Sequence of chain 1.D:
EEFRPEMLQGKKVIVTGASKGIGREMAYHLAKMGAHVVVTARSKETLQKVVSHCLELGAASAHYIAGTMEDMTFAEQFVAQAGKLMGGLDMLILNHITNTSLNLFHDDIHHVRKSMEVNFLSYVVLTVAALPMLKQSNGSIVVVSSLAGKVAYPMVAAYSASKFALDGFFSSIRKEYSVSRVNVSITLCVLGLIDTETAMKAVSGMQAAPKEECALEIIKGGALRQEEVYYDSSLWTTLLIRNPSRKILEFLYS

Sequence of chain 1.C:
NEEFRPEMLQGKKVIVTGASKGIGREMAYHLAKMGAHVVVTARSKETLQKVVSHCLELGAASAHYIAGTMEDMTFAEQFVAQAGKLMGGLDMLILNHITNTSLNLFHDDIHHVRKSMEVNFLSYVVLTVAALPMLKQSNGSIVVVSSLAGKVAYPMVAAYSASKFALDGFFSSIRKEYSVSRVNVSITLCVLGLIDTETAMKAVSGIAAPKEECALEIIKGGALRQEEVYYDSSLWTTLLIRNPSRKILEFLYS

Binding-site contacts:
Ligand atom F2 contacts residue LEU120 of chain 1.C at 3.4 Å.
Ligand atom C13 contacts residue PRO172 of chain 1.C at 3.9 Å (hydrophobic).
Ligand atom N5 contacts residue TYR274 of chain 1.D at 3.6 Å.
Ligand atom C7 contacts residue LEU165 of chain 1.C at 3.2 Å (hydrophobic).
Ligand atom O1 contacts residue ALA166 of chain 1.C at 2.9 Å (h-bond).
Ligand atom C3 contacts residue LEU211 of chain 1.C at 3.9 Å (hydrophobic).
Ligand atom O1 contacts residue LEU165 of chain 1.C at 3.2 Å (h-bond).
Ligand atom C16 contacts residue ILE115 of chain 1.C at 3.7 Å (hydrophobic).
Ligand atom N4 contacts residue PRO172 of chain 1.C at 3.3 Å (h-bond).
Ligand atom C15 contacts residue NAP1 of chain 1.J at 3.9 Å.
Ligand atom O2 contacts residue LEU209 of chain 1.C at 3.3 Å (h-bond).
Ligand atom C2 contacts residue LEU211 of chain 1.C at 3.8 Å (hydrophobic).
Ligand atom C9 contacts residue TYR274 of chain 1.D at 3.9 Å (hydrophobic).
Ligand atom C4 contacts residue TYR177 of chain 1.C at 3.3 Å (hydrophobic).
Ligand atom O2 contacts residue NAP1 of chain 1.J at 3.7 Å.
Ligand atom N5 contacts residue TYR171 of chain 1.C at 3.8 Å.
Ligand atom C8 contacts residue LEU165 of chain 1.C at 3.6 Å (hydrophobic).
Ligand atom S1 contacts residue LEU165 of chain 1.C at 3.9 Å.
Ligand atom F2 contacts residue SER119 of chain 1.C at 3.5 Å.
Ligand atom C3 contacts residue NAP1 of chain 1.J at 3.3 Å.
Ligand atom C20 contacts residue LEU120 of chain 1.C at 3.7 Å (hydrophobic).
Ligand atom O1 contacts residue SER164 of chain 1.C at 3.5 Å.
Ligand atom F1 contacts residue ALA220 of chain 1.C at 3.6 Å.
Ligand atom F3 contacts residue LEU120 of chain 1.C at 3.1 Å.
Ligand atom F4 contacts residue THR216 of chain 1.C at 2.7 Å.
Ligand atom C1 contacts residue LEU211 of chain 1.C at 3.5 Å (hydrophobic).
Ligand atom F4 contacts residue ILE115 of chain 1.C at 3.7 Å.
Ligand atom F2 contacts residue ALA220 of chain 1.C at 3.6 Å.
Ligand atom C9 contacts residue TYR171 of chain 1.C at 3.6 Å (hydrophobic).
Ligand atom C10 contacts residue TYR171 of chain 1.C at 3.6 Å (hydrophobic).
Ligand atom C18 contacts residue THR118 of chain 1.C at 3.9 Å.
Ligand atom O2 contacts residue LEU211 of chain 1.C at 3.5 Å (h-bond).
Ligand atom C8 contacts residue TYR171 of chain 1.C at 3.7 Å (hydrophobic).
Ligand atom F1 contacts residue LEU120 of chain 1.C at 3.5 Å.
Ligand atom C11 contacts residue TYR171 of chain 1.C at 3.8 Å (hydrophobic).
Ligand atom O2 contacts residue GLY210 of chain 1.C at 3.3 Å.
Ligand atom C5 contacts residue TYR177 of chain 1.C at 3.7 Å (hydrophobic).
Ligand atom C17 contacts residue THR216 of chain 1.C at 3.8 Å.
Ligand atom F2 contacts residue THR118 of chain 1.C at 3.8 Å.
Ligand atom N3 contacts residue TYR171 of chain 1.C at 3.8 Å.

A protein and the small-molecule ligand that binds it are described below.
Small molecule (SMILES): C[C@@H]1CN(c2ccc(F)cc2C(F)(F)F)CCN1S(=O)(=O)c1cccc(-n2cncn2)c1